The small molecule below binds the protein below.
Small molecule (SMILES): CC(C)C[C@H](NC(=O)[C@H](Cc1ccc(O)cc1)NC(=O)[C@@H](N)CO)C(=O)N1CCC[C@H]1C(=O)N[C@@H](CCCN=C(N)N)C(=O)N1CCC[C@H]1C(=O)N[C@H](C(=O)N1CCC[C@H]1C(=O)N1CCC[C@H]1C=O)[C@@H](C)O

Sequence of chain 1.B:
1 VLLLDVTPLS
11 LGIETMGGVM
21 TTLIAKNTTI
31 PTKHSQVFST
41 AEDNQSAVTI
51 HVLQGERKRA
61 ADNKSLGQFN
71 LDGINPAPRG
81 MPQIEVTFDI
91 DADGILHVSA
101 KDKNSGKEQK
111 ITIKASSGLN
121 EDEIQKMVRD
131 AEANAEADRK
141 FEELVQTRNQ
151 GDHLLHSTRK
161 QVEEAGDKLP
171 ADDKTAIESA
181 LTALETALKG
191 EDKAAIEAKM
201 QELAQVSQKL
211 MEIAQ

Binding-site contacts:
Ligand atom CD1 contacts residue PHE38 of chain 1.B at 3.6 Å (hydrophobic).
Ligand atom CA contacts residue GLN45 of chain 1.B at 3.7 Å.
Ligand atom O contacts residue THR49 of chain 1.B at 3.0 Å (h-bond).
Ligand atom O contacts residue ALA41 of chain 1.B at 3.4 Å.
Ligand atom N contacts residue THR49 of chain 1.B at 3.3 Å (h-bond).
Ligand atom CA contacts residue SER39 of chain 1.B at 3.8 Å.
Ligand atom CB contacts residue VAL48 of chain 1.B at 3.5 Å (hydrophobic).
Ligand atom C contacts residue SER39 of chain 1.B at 3.4 Å.
Ligand atom CB contacts residue THR40 of chain 1.B at 3.8 Å.
Ligand atom O contacts residue GLN45 of chain 1.B at 3.0 Å (h-bond).
Ligand atom CG contacts residue THR40 of chain 1.B at 3.7 Å.
Ligand atom O contacts residue SER39 of chain 1.B at 2.9 Å (h-bond).
Ligand atom CB contacts residue ALA41 of chain 1.B at 3.7 Å (hydrophobic).
Ligand atom CG contacts residue SER39 of chain 1.B at 3.6 Å.
Ligand atom O contacts residue MET16 of chain 1.B at 2.8 Å (h-bond).
Ligand atom CB contacts residue ASN70 of chain 1.B at 3.6 Å.
Ligand atom O contacts residue VAL48 of chain 1.B at 3.3 Å.
Ligand atom O contacts residue THR49 of chain 1.B at 3.6 Å (h-bond).
Ligand atom CA contacts residue THR49 of chain 1.B at 2.9 Å.
Ligand atom C contacts residue PHE38 of chain 1.B at 3.8 Å (hydrophobic).
Ligand atom O contacts residue PHE38 of chain 1.B at 3.3 Å.
Ligand atom C contacts residue THR49 of chain 1.B at 3.6 Å.
Ligand atom CD2 contacts residue GLU14 of chain 1.B at 3.7 Å.
Ligand atom C contacts residue GLN45 of chain 1.B at 3.5 Å.
Ligand atom CD contacts residue GLU14 of chain 1.B at 3.8 Å.
Ligand atom CD1 contacts residue ILE50 of chain 1.B at 3.7 Å (hydrophobic).
Ligand atom CG contacts residue ASN70 of chain 1.B at 3.7 Å.
Ligand atom CD1 contacts residue THR40 of chain 1.B at 3.3 Å.
Ligand atom N contacts residue GLN45 of chain 1.B at 3.5 Å (h-bond).
Ligand atom CD2 contacts residue ILE13 of chain 1.B at 3.5 Å (hydrophobic).
Ligand atom N contacts residue PHE38 of chain 1.B at 3.3 Å.
Ligand atom N contacts residue SER39 of chain 1.B at 2.8 Å (h-bond).
Ligand atom O contacts residue GLN45 of chain 1.B at 3.4 Å (h-bond).
Ligand atom O contacts residue THR15 of chain 1.B at 3.2 Å.
Ligand atom CG contacts residue THR49 of chain 1.B at 3.7 Å.
Ligand atom CD contacts residue ALA47 of chain 1.B at 3.7 Å (hydrophobic).
Ligand atom CB contacts residue THR49 of chain 1.B at 3.6 Å.
Ligand atom CB contacts residue SER39 of chain 1.B at 3.6 Å.
Ligand atom CA contacts residue ALA47 of chain 1.B at 3.6 Å (hydrophobic).
Ligand atom CA contacts residue SER39 of chain 1.B at 3.2 Å.